Sequence of chain 1.K:
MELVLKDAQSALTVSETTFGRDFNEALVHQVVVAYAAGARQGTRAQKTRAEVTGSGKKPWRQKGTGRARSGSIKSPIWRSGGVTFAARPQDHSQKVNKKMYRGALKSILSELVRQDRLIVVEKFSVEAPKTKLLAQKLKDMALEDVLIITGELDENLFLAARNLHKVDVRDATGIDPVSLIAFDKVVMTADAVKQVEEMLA

Sequence of chain 1.X:
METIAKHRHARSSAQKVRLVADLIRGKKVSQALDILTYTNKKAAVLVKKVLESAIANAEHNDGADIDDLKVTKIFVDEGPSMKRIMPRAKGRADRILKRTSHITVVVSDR

This protein binds this small molecule.
Small molecule (SMILES): CC[C@H](C)[C@H](NC(=O)[C@H](Cc1ccc(O)cc1)NC(=O)[C@@H](NC(=O)[C@@H]1CCCN1C(=O)[C@H](CCCN=C(N)N)NC(=O)[C@H](CC(N)=O)NC(=O)[C@@H](N)CC(N)=O)C(C)C)C(=O)N1CCC[C@H]1C(=O)N[C@@H](CCCN=C(N)N)C(=O)N1CCC[C@H]1C(=O)N[C@@H](CCCN=C(N)N)C(=O)N1CCC[C@H]1C(=O)N1CCC[C@H]1C(=O)N[C@@H](CC1=NC=NC1)C(=O)N1CCC[C@H]1C(=O)N[C@@H](CCCN=C(N)N)C(=O)N[C@@H](CC(C)C)C(N)=O

Binding-site contacts:
Ligand atom CB contacts residue ARG95 of chain 1.X at 3.9 Å.
Ligand atom CG1 contacts residue ARG61 of chain 1.K at 3.6 Å.
Ligand atom NH1 contacts residue GLY66 of chain 1.K at 4.2 Å.
Ligand atom CZ contacts residue THR65 of chain 1.K at 3.7 Å.
Ligand atom CD contacts residue TRP60 of chain 1.K at 3.7 Å (hydrophobic).
Ligand atom CD contacts residue ARG67 of chain 1.K at 3.7 Å.
Ligand atom CG contacts residue ARG95 of chain 1.X at 3.3 Å.
Ligand atom CA contacts residue ARG67 of chain 1.K at 4.0 Å.
Ligand atom CB contacts residue ARG67 of chain 1.K at 3.5 Å.
Ligand atom NH1 contacts residue THR65 of chain 1.K at 3.5 Å.
Ligand atom CD1 contacts residue GLY64 of chain 1.K at 3.6 Å.
Ligand atom CZ contacts residue ARG67 of chain 1.K at 4.3 Å.
Ligand atom CG1 contacts residue THR65 of chain 1.K at 4.2 Å.
Ligand atom CB contacts residue TRP60 of chain 1.K at 4.2 Å (hydrophobic).
Ligand atom NE contacts residue ARG67 of chain 1.K at 4.5 Å.
Ligand atom NH2 contacts residue THR65 of chain 1.K at 3.4 Å.
Ligand atom CG contacts residue ARG67 of chain 1.K at 4.1 Å.
Ligand atom CG1 contacts residue GLY64 of chain 1.K at 4.2 Å.
Ligand atom CD1 contacts residue THR65 of chain 1.K at 3.9 Å.
Ligand atom CG2 contacts residue ARG61 of chain 1.K at 3.4 Å.
Ligand atom NH1 contacts residue ARG67 of chain 1.K at 3.3 Å.
Ligand atom ND2 contacts residue ARG95 of chain 1.X at 4.3 Å.
Ligand atom CB contacts residue ARG61 of chain 1.K at 4.3 Å.
Ligand atom CG contacts residue TRP60 of chain 1.K at 3.7 Å (hydrophobic).
Ligand atom CE2 contacts residue LYS90 of chain 1.X at 4.0 Å.
Ligand atom N contacts residue ARG67 of chain 1.K at 4.4 Å.
Ligand atom CD2 contacts residue LYS90 of chain 1.X at 3.8 Å.
Ligand atom OD1 contacts residue ARG95 of chain 1.X at 2.3 Å (salt-bridge).